Sequence of chain 1.A:
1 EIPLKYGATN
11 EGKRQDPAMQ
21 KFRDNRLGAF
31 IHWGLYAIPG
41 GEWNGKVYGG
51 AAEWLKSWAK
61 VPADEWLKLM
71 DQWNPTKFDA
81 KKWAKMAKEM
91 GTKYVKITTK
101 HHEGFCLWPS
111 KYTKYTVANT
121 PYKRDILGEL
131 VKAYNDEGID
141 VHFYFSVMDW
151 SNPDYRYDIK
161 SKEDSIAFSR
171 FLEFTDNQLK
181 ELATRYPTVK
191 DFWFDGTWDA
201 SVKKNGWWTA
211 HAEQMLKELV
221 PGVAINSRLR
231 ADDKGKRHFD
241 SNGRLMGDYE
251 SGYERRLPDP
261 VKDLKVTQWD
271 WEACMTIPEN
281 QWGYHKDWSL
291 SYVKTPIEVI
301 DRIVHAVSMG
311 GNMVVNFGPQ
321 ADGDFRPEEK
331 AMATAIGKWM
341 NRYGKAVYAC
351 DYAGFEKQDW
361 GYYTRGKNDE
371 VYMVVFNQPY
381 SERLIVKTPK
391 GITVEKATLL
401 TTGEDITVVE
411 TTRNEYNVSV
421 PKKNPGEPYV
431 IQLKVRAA

Binding-site contacts:
Ligand atom NAH contacts residue ASP195 of chain 1.A at 2.9 Å (salt-bridge).
Ligand atom NAQ contacts residue TRP54 of chain 1.A at 3.5 Å (h-bond).
Ligand atom CAI contacts residue IMD1 of chain 1.G at 3.5 Å.
Ligand atom CAA contacts residue TRP282 of chain 1.A at 3.6 Å (hydrophobic).
Ligand atom CAF contacts residue GLU254 of chain 1.A at 4.0 Å.
Ligand atom CAP contacts residue TRP54 of chain 1.A at 3.8 Å (hydrophobic).
Ligand atom CAB contacts residue TRP282 of chain 1.A at 3.7 Å (hydrophobic).
Ligand atom CAF contacts residue ASP195 of chain 1.A at 3.9 Å.
Ligand atom CAI contacts residue IMD1 of chain 1.E at 3.9 Å.
Ligand atom CAE contacts residue ASP195 of chain 1.A at 3.2 Å.
Ligand atom CAA contacts residue HIS101 of chain 1.A at 3.8 Å.
Ligand atom NAQ contacts residue HIS102 of chain 1.A at 3.2 Å (h-bond).
Ligand atom CAG contacts residue GLU53 of chain 1.A at 3.4 Å.
Ligand atom OAD contacts residue GLU53 of chain 1.A at 2.6 Å (salt-bridge).
Ligand atom NAQ contacts residue TRP198 of chain 1.A at 3.3 Å.
Ligand atom CAN contacts residue TRP198 of chain 1.A at 3.2 Å (hydrophobic).
Ligand atom OAC contacts residue HIS101 of chain 1.A at 2.8 Å (h-bond).
Ligand atom CAB contacts residue TRP193 of chain 1.A at 3.9 Å (hydrophobic).
Ligand atom NAH contacts residue GLU254 of chain 1.A at 4.0 Å.
Ligand atom OAC contacts residue ASP195 of chain 1.A at 3.5 Å (salt-bridge).
Ligand atom CAJ contacts residue IMD1 of chain 1.G at 4.0 Å.
Ligand atom CAL contacts residue IMD1 of chain 1.E at 3.8 Å.
Ligand atom CAE contacts residue HIS102 of chain 1.A at 4.0 Å.
Ligand atom OAD contacts residue TRP54 of chain 1.A at 3.4 Å (h-bond).
Ligand atom CAG contacts residue HIS101 of chain 1.A at 3.9 Å.
Ligand atom OAD contacts residue HIS101 of chain 1.A at 3.2 Å.
Ligand atom CAM contacts residue TRP54 of chain 1.A at 3.6 Å (hydrophobic).
Ligand atom CAP contacts residue ASP195 of chain 1.A at 4.0 Å.
Ligand atom OAC contacts residue TYR144 of chain 1.A at 3.6 Å (h-bond).
Ligand atom CAM contacts residue IMD1 of chain 1.E at 4.0 Å.
Ligand atom CAN contacts residue TRP54 of chain 1.A at 3.4 Å (hydrophobic).
Ligand atom OAC contacts residue HIS32 of chain 1.A at 2.7 Å (h-bond).
Ligand atom CAK contacts residue IMD1 of chain 1.E at 3.8 Å.
Ligand atom CAB contacts residue GLU254 of chain 1.A at 3.8 Å.
Ligand atom CAM contacts residue TRP198 of chain 1.A at 3.4 Å (hydrophobic).
Ligand atom CAG contacts residue TRP282 of chain 1.A at 3.8 Å (hydrophobic).
Ligand atom CAJ contacts residue IMD1 of chain 1.E at 3.9 Å.
Ligand atom CAP contacts residue HIS102 of chain 1.A at 4.0 Å.
Ligand atom CAF contacts residue TRP282 of chain 1.A at 3.6 Å (hydrophobic).
Ligand atom CAA contacts residue HIS32 of chain 1.A at 3.4 Å.

The small molecule below binds the protein below.
Small molecule (SMILES): C[C@@H]1N[C@@H](c2nc3ccccc3[nH]2)[C@H](O)[C@@H]1O